Binding-site contacts:
Ligand atom N2 contacts residue ASP93 of chain 1.A at 2.8 Å (salt-bridge).
Ligand atom C2 contacts residue ASP147 of chain 1.A at 3.6 Å.
Ligand atom N1 contacts residue ASP147 of chain 1.A at 2.7 Å (salt-bridge).
Ligand atom C6 contacts residue MET251 of chain 1.A at 4.1 Å (hydrophobic).
Ligand atom C4 contacts residue TYR97 of chain 1.A at 3.8 Å (hydrophobic).
Ligand atom C2 contacts residue ILE192 of chain 1.A at 4.1 Å (hydrophobic).
Ligand atom C8 contacts residue MET251 of chain 1.A at 3.5 Å (hydrophobic).
Ligand atom C6 contacts residue GLN194 of chain 1.A at 3.9 Å.
Ligand atom N1 contacts residue GLN194 of chain 1.A at 4.0 Å.
Ligand atom N2 contacts residue SER94 of chain 1.A at 3.7 Å.
Ligand atom C2 contacts residue ASP93 of chain 1.A at 3.5 Å.
Ligand atom N9 contacts residue MET251 of chain 1.A at 3.6 Å.
Ligand atom C2 contacts residue MET251 of chain 1.A at 3.7 Å (hydrophobic).
Ligand atom N1 contacts residue MET251 of chain 1.A at 3.9 Å.
Ligand atom C6 contacts residue GLY221 of chain 1.A at 3.9 Å.
Ligand atom C4 contacts residue MET251 of chain 1.A at 3.7 Å (hydrophobic).
Ligand atom C6 contacts residue GLY220 of chain 1.A at 4.0 Å.
Ligand atom N2 contacts residue ILE192 of chain 1.A at 3.6 Å.
Ligand atom N7 contacts residue TYR97 of chain 1.A at 3.7 Å.
Ligand atom N7 contacts residue MET251 of chain 1.A at 3.7 Å.
Ligand atom N3 contacts residue ASP93 of chain 1.A at 2.6 Å (salt-bridge).
Ligand atom C6 contacts residue ASP147 of chain 1.A at 3.6 Å.
Ligand atom O6 contacts residue TYR97 of chain 1.A at 3.0 Å.
Ligand atom N2 contacts residue ASP147 of chain 1.A at 2.8 Å (salt-bridge).
Ligand atom C4 contacts residue ASP93 of chain 1.A at 3.6 Å.
Ligand atom O6 contacts residue GLY220 of chain 1.A at 3.4 Å.
Ligand atom N1 contacts residue TYR97 of chain 1.A at 3.1 Å.
Ligand atom N3 contacts residue MET251 of chain 1.A at 3.3 Å.
Ligand atom C2 contacts residue TYR97 of chain 1.A at 3.3 Å (hydrophobic).
Ligand atom O6 contacts residue GLN194 of chain 1.A at 3.0 Å (h-bond).
Ligand atom N9 contacts residue ASP93 of chain 1.A at 3.8 Å.
Ligand atom C6 contacts residue TYR97 of chain 1.A at 3.2 Å (hydrophobic).
Ligand atom N3 contacts residue TYR97 of chain 1.A at 3.7 Å.
Ligand atom C5 contacts residue TYR97 of chain 1.A at 3.6 Å (hydrophobic).
Ligand atom N2 contacts residue MET251 of chain 1.A at 4.0 Å.
Ligand atom C5 contacts residue MET251 of chain 1.A at 3.9 Å (hydrophobic).
Ligand atom N2 contacts residue TYR97 of chain 1.A at 3.5 Å.
Ligand atom O6 contacts residue GLY221 of chain 1.A at 2.9 Å (h-bond).
Ligand atom C8 contacts residue GLY252 of chain 1.A at 4.0 Å.
Ligand atom O6 contacts residue ASP147 of chain 1.A at 3.5 Å (salt-bridge).

The small molecule below binds the protein below.
Small molecule (SMILES): Nc1nc2[nH]cnc2c(=O)[nH]1

Sequence of chain 1.A:
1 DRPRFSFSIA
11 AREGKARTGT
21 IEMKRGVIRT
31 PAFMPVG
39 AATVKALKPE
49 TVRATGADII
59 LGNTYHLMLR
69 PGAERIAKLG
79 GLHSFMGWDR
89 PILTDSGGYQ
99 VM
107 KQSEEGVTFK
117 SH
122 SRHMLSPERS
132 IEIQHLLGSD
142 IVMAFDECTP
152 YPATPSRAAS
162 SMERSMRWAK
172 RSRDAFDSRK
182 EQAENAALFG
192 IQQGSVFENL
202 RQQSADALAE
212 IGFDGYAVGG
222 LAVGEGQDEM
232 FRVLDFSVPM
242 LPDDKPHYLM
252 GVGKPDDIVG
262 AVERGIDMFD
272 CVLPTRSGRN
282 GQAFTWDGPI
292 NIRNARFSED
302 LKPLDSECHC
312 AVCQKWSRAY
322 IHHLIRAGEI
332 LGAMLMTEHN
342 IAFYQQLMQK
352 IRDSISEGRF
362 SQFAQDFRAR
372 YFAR